Binding-site contacts:
Ligand atom C6 contacts residue ASN318 of chain 1.H at 3.2 Å.
Ligand atom C6 contacts residue SER284 of chain 1.H at 3.5 Å.
Ligand atom O6 contacts residue ASN318 of chain 1.H at 2.6 Å (h-bond).
Ligand atom O6 contacts residue SER284 of chain 1.H at 2.6 Å (h-bond).

The protein below binds the small molecule below.
Small molecule (SMILES): CC(=O)N[C@@H]1[C@@H](O)[C@H](O)[C@@H](CO)O[C@H]1O

Sequence of chain 1.H:
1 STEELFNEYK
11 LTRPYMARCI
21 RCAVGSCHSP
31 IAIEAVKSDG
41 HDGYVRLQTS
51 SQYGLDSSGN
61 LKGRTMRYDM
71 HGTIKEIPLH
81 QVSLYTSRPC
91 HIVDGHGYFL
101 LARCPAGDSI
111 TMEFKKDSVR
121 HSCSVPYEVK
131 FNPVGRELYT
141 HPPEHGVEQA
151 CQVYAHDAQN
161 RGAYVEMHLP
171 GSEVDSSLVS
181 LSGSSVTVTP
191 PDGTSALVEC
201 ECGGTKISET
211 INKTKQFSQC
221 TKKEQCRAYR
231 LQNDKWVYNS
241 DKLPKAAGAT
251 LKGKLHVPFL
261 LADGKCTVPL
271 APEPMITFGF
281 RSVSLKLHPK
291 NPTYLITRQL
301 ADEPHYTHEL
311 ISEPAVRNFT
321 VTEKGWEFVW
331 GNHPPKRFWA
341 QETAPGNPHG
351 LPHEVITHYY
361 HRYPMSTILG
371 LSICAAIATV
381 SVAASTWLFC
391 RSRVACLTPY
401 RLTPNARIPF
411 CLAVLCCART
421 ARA